Sequence of chain 1.A:
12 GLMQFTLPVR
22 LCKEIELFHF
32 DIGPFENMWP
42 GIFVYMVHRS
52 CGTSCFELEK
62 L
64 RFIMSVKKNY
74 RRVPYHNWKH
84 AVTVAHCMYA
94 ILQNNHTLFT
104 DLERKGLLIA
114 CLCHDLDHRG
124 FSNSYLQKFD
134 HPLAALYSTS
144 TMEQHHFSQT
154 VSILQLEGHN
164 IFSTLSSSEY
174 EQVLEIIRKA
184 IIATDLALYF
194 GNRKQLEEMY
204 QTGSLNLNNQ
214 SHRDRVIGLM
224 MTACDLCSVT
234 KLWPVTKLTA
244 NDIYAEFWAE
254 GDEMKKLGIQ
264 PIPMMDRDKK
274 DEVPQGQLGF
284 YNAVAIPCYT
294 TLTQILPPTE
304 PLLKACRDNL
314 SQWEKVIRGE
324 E

Binding-site contacts:
Ligand atom C14 contacts residue PHE283 of chain 1.A at 3.8 Å (hydrophobic).
Ligand atom C15 contacts residue PHE250 of chain 1.A at 4.3 Å (hydrophobic).
Ligand atom C9 contacts residue PHE250 of chain 1.A at 4.1 Å (hydrophobic).
Ligand atom C1 contacts residue ILE246 of chain 1.A at 4.0 Å (hydrophobic).
Ligand atom N2 contacts residue ILE246 of chain 1.A at 3.5 Å.
Ligand atom C3 contacts residue ILE246 of chain 1.A at 4.3 Å (hydrophobic).
Ligand atom C3 contacts residue PHE250 of chain 1.A at 4.2 Å (hydrophobic).
Ligand atom C15 contacts residue HIS79 of chain 1.A at 4.1 Å.
Ligand atom C4 contacts residue VAL232 of chain 1.A at 4.4 Å (hydrophobic).
Ligand atom C4 contacts residue ILE246 of chain 1.A at 3.9 Å (hydrophobic).
Ligand atom C14 contacts residue PHE250 of chain 1.A at 3.8 Å (hydrophobic).
Ligand atom C11 contacts residue LEU189 of chain 1.A at 4.1 Å (hydrophobic).
Ligand atom C14 contacts residue MET267 of chain 1.A at 3.9 Å (hydrophobic).
Ligand atom C3 contacts residue PHE283 of chain 1.A at 3.5 Å (hydrophobic).
Ligand atom C4 contacts residue PHE283 of chain 1.A at 4.1 Å (hydrophobic).
Ligand atom C10 contacts residue PHE250 of chain 1.A at 4.2 Å (hydrophobic).
Ligand atom C12 contacts residue LEU189 of chain 1.A at 4.0 Å (hydrophobic).
Ligand atom C8 contacts residue LEU229 of chain 1.A at 4.3 Å (hydrophobic).
Ligand atom C14 contacts residue GLN280 of chain 1.A at 3.5 Å.
Ligand atom C4 contacts residue GLN280 of chain 1.A at 3.4 Å.
Ligand atom C7 contacts residue PHE283 of chain 1.A at 3.8 Å (hydrophobic).
Ligand atom C10 contacts residue ILE246 of chain 1.A at 4.1 Å (hydrophobic).
Ligand atom N5 contacts residue ILE246 of chain 1.A at 4.2 Å.
Ligand atom C14 contacts residue TYR247 of chain 1.A at 3.8 Å (hydrophobic).
Ligand atom C7 contacts residue PHE250 of chain 1.A at 4.2 Å (hydrophobic).
Ligand atom C10 contacts residue TYR78 of chain 1.A at 4.0 Å (hydrophobic).
Ligand atom N2 contacts residue PHE283 of chain 1.A at 3.9 Å.
Ligand atom C1 contacts residue PHE283 of chain 1.A at 3.6 Å (hydrophobic).
Ligand atom C11 contacts residue PHE283 of chain 1.A at 4.0 Å (hydrophobic).
Ligand atom C13 contacts residue TYR78 of chain 1.A at 4.3 Å (hydrophobic).
Ligand atom N6 contacts residue GLN280 of chain 1.A at 2.6 Å (h-bond).
Ligand atom N5 contacts residue LEU229 of chain 1.A at 4.0 Å.
Ligand atom C13 contacts residue HIS79 of chain 1.A at 3.8 Å.
Ligand atom N6 contacts residue PHE283 of chain 1.A at 4.0 Å.
Ligand atom N5 contacts residue PHE283 of chain 1.A at 3.8 Å.
Ligand atom C7 contacts residue GLN280 of chain 1.A at 3.5 Å.
Ligand atom N2 contacts residue VAL232 of chain 1.A at 4.2 Å.
Ligand atom C13 contacts residue PHE250 of chain 1.A at 3.9 Å (hydrophobic).
Ligand atom C8 contacts residue PHE283 of chain 1.A at 4.4 Å (hydrophobic).
Ligand atom C11 contacts residue LEU229 of chain 1.A at 4.0 Å (hydrophobic).

This protein binds this small molecule.
Small molecule (SMILES): Cc1ccc(Nc2cc(C)ncn2)cc1